Sequence of chain 1.F:
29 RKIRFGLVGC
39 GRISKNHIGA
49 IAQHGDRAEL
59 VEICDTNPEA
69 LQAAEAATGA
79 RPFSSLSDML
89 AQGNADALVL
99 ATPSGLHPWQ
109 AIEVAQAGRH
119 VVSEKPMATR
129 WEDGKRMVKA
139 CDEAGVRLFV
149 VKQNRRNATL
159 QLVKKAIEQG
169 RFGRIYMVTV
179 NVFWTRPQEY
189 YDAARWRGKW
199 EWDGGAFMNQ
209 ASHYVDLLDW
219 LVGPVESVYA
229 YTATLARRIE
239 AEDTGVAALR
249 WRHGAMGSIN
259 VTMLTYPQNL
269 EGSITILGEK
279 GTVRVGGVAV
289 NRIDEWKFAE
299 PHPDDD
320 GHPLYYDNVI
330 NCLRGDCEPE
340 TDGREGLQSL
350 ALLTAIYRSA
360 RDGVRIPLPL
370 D

This small molecule binds to this protein.
Small molecule (SMILES): CC(=O)N[C@H]1[C@@H](O[P](=O)(O)O[P](=O)(O)OC[C@H]2O[C@@H](n3ccc(=O)[nH]c3=O)[C@H](O)[C@@H]2O)O[C@H](C(=O)O)[C@@H](O)[C@@H]1O

Binding-site contacts:
Ligand atom C4 contacts residue THR183 of chain 1.F at 3.8 Å.
Ligand atom O'P contacts residue ARG184 of chain 1.F at 2.9 Å (salt-bridge).
Ligand atom O2 contacts residue PRO185 of chain 1.F at 3.2 Å.
Ligand atom O4' contacts residue LYS123 of chain 1.F at 3.4 Å (salt-bridge).
Ligand atom N2' contacts residue NAI1 of chain 1.AA at 3.8 Å.
Ligand atom O3' contacts residue ASN207 of chain 1.F at 3.5 Å (h-bond).
Ligand atom O4 contacts residue ASN267 of chain 1.F at 2.8 Å (h-bond).
Ligand atom C5C contacts residue ARG40 of chain 1.F at 3.5 Å.
Ligand atom O3' contacts residue LYS123 of chain 1.F at 2.5 Å (salt-bridge).
Ligand atom C6' contacts residue TYR188 of chain 1.F at 3.0 Å (hydrophobic).
Ligand atom O7' contacts residue TRP182 of chain 1.F at 3.1 Å.
Ligand atom C3' contacts residue NAI1 of chain 1.AA at 3.7 Å.
Ligand atom O5C contacts residue ARG184 of chain 1.F at 3.7 Å.
Ligand atom C5 contacts residue ARG184 of chain 1.F at 3.7 Å.
Ligand atom O'Q contacts residue ASN207 of chain 1.F at 3.8 Å.
Ligand atom O'P contacts residue TYR188 of chain 1.F at 3.0 Å (h-bond).
Ligand atom C7' contacts residue HIS211 of chain 1.F at 3.8 Å.
Ligand atom O'Q contacts residue TYR188 of chain 1.F at 2.3 Å (h-bond).
Ligand atom C4 contacts residue ASN267 of chain 1.F at 3.4 Å.
Ligand atom O4' contacts residue NAI1 of chain 1.AA at 3.2 Å.
Ligand atom C2 contacts residue THR183 of chain 1.F at 3.1 Å.
Ligand atom C1C contacts residue ARG184 of chain 1.F at 3.8 Å.
Ligand atom O2 contacts residue THR183 of chain 1.F at 3.5 Å (h-bond).
Ligand atom C4C contacts residue TYR188 of chain 1.F at 3.6 Å (hydrophobic).
Ligand atom O'P contacts residue GLN208 of chain 1.F at 3.1 Å.
Ligand atom C6 contacts residue THR183 of chain 1.F at 3.7 Å.
Ligand atom N3 contacts residue THR183 of chain 1.F at 3.4 Å (h-bond).
Ligand atom O5' contacts residue ARG184 of chain 1.F at 3.0 Å (salt-bridge).
Ligand atom O3' contacts residue HIS211 of chain 1.F at 3.4 Å.
Ligand atom C3' contacts residue LYS123 of chain 1.F at 3.5 Å.
Ligand atom N2' contacts residue HIS211 of chain 1.F at 3.8 Å.
Ligand atom C5 contacts residue ASN267 of chain 1.F at 3.3 Å.
Ligand atom C4' contacts residue ASN207 of chain 1.F at 3.1 Å.
Ligand atom O2A contacts residue ARG40 of chain 1.F at 2.4 Å (salt-bridge).
Ligand atom N1 contacts residue THR183 of chain 1.F at 3.3 Å (h-bond).
Ligand atom O4' contacts residue ASN207 of chain 1.F at 2.9 Å (h-bond).
Ligand atom N1 contacts residue ARG184 of chain 1.F at 3.7 Å.
Ligand atom O4 contacts residue GLN266 of chain 1.F at 3.7 Å.
Ligand atom O4C contacts residue ARG184 of chain 1.F at 3.2 Å (salt-bridge).
Ligand atom C6 contacts residue ARG184 of chain 1.F at 3.2 Å.